Sequence of chain 2.A:
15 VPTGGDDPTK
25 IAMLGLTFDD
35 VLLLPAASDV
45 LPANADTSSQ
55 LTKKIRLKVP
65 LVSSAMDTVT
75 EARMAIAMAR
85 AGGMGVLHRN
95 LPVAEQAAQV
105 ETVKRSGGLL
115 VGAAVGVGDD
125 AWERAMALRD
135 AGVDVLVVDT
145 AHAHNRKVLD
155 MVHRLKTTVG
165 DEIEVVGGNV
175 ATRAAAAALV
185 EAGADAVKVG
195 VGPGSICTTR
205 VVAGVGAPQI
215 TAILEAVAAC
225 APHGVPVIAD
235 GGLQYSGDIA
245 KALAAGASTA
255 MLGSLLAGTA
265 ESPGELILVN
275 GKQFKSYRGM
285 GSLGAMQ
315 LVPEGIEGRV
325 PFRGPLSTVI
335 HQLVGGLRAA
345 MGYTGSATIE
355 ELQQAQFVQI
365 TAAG

A small-molecule ligand and the protein it binds are described below.
Small molecule (SMILES): C[C@H]1CN(S(=O)(=O)c2cccc3cnccc23)CCN1C(=O)Nc1ccc2c(c1)OCO2

Binding-site contacts:
Ligand atom S20 contacts residue IMP1 of chain 2.B at 3.8 Å.
Ligand atom O15 contacts residue SER42 of chain 3.A at 3.7 Å.
Ligand atom C26 contacts residue TYR347 of chain 3.A at 3.8 Å (hydrophobic).
Ligand atom C26 contacts residue THR203 of chain 2.A at 3.2 Å.
Ligand atom O15 contacts residue HIS146 of chain 2.A at 3.7 Å.
Ligand atom C25 contacts residue IMP1 of chain 2.B at 3.2 Å.
Ligand atom O21 contacts residue GLY285 of chain 2.A at 3.7 Å.
Ligand atom C18 contacts residue TYR347 of chain 3.A at 3.7 Å (hydrophobic).
Ligand atom O15 contacts residue VAL44 of chain 3.A at 3.4 Å (h-bond).
Ligand atom C26 contacts residue GLY196 of chain 2.A at 3.8 Å.
Ligand atom C31 contacts residue IMP1 of chain 2.B at 3.8 Å.
Ligand atom O21 contacts residue GLU318 of chain 2.A at 3.6 Å.
Ligand atom C24 contacts residue IMP1 of chain 2.B at 3.3 Å.
Ligand atom C26 contacts residue IMP1 of chain 2.B at 3.6 Å.
Ligand atom C05 contacts residue TYR347 of chain 3.A at 3.7 Å (hydrophobic).
Ligand atom C16 contacts residue VAL44 of chain 3.A at 3.1 Å (hydrophobic).
Ligand atom O15 contacts residue GLY346 of chain 3.A at 3.1 Å (h-bond).
Ligand atom O17 contacts residue LEU45 of chain 3.A at 3.2 Å.
Ligand atom O17 contacts residue VAL44 of chain 3.A at 3.7 Å.
Ligand atom O22 contacts residue MET284 of chain 2.A at 3.5 Å.
Ligand atom O22 contacts residue GLY285 of chain 2.A at 3.1 Å (h-bond).
Ligand atom C29 contacts residue IMP1 of chain 2.B at 3.5 Å.
Ligand atom N27 contacts residue GLY196 of chain 2.A at 3.0 Å (h-bond).
Ligand atom O17 contacts residue PRO46 of chain 3.A at 3.8 Å.
Ligand atom C30 contacts residue IMP1 of chain 2.B at 3.4 Å.
Ligand atom C23 contacts residue IMP1 of chain 2.B at 3.7 Å.
Ligand atom C14 contacts residue GLY346 of chain 3.A at 3.8 Å.
Ligand atom O22 contacts residue IMP1 of chain 2.B at 3.7 Å.
Ligand atom C05 contacts residue GLU318 of chain 2.A at 3.5 Å.
Ligand atom C25 contacts residue ALA145 of chain 2.A at 3.8 Å (hydrophobic).
Ligand atom C25 contacts residue THR203 of chain 2.A at 3.6 Å.
Ligand atom O21 contacts residue IMP1 of chain 2.B at 2.7 Å (h-bond).
Ligand atom C18 contacts residue HIS146 of chain 2.A at 3.8 Å.
Ligand atom N27 contacts residue VAL195 of chain 2.A at 3.7 Å.
Ligand atom C06 contacts residue GLU318 of chain 2.A at 3.6 Å.
Ligand atom C19 contacts residue TYR347 of chain 3.A at 3.5 Å (hydrophobic).
Ligand atom C24 contacts residue ALA145 of chain 2.A at 3.7 Å (hydrophobic).
Ligand atom C28 contacts residue GLY194 of chain 2.A at 3.4 Å.
Ligand atom C13 contacts residue PRO46 of chain 3.A at 3.8 Å (hydrophobic).
Ligand atom C18 contacts residue GLY346 of chain 3.A at 3.8 Å.

Sequence of chain 3.A:
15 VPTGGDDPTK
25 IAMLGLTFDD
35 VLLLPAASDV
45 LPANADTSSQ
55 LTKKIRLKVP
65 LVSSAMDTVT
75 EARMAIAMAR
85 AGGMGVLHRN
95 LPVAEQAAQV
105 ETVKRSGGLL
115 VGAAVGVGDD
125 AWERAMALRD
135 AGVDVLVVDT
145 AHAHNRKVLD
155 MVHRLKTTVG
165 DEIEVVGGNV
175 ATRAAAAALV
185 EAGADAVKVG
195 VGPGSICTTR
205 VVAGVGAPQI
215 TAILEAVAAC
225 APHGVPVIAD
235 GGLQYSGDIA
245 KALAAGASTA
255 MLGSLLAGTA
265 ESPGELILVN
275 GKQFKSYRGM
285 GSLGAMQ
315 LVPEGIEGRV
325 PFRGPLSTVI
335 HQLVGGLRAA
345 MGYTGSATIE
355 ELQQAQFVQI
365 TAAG